The small molecule below binds the protein below.
Small molecule (SMILES): CC[C@@H](C)[C@@H](NC(=O)[C@@H](CC(N)=O)NC(=O)[C@@H](Cc1ccc(O)cc1)NC(=O)[C@@H](CS)NC(=O)[C@@H](C)NC(=O)[C@@H](Cc1c[nH]c2ccccc12)NC(=O)[C@@H](C)NC(=O)[C@@H](Cc1ccccc1)NC(=O)[C@@H](Cc1c[nH]c2ccccc12)NC(=O)[C@@H](C)NC(=O)[C@@H](CS)NC(=O)[C@@H](CC(=O)O)NC(=O)[C@@H](CCC(=O)O)NC(=O)[C@@H](Cc1c[nH]c2ccccc12)NC(=O)[C@H]1CCCN1)C(N)=O

Binding-site contacts:
Ligand atom CD1 contacts residue GLN82 of chain 1.A at 3.6 Å.
Ligand atom CA contacts residue WHL1 of chain 1.G at 3.5 Å.
Ligand atom CZ contacts residue WHL1 of chain 1.G at 3.7 Å.
Ligand atom O contacts residue LYS52 of chain 1.A at 2.8 Å (salt-bridge).
Ligand atom SG contacts residue WHL1 of chain 1.G at 1.7 Å.
Ligand atom CE1 contacts residue PHE17 of chain 1.A at 3.7 Å (hydrophobic).
Ligand atom CH2 contacts residue PHE78 of chain 1.A at 3.7 Å (hydrophobic).
Ligand atom CZ2 contacts residue ASN110 of chain 1.A at 3.1 Å.
Ligand atom CE2 contacts residue PHE78 of chain 1.A at 3.7 Å (hydrophobic).
Ligand atom CD1 contacts residue LYS75 of chain 1.A at 3.5 Å.
Ligand atom N contacts residue GLN54 of chain 1.A at 3.7 Å.
Ligand atom CG2 contacts residue LEU51 of chain 1.A at 3.6 Å (hydrophobic).
Ligand atom CB contacts residue WHL1 of chain 1.G at 3.6 Å.
Ligand atom CZ contacts residue ASN14 of chain 1.A at 3.5 Å.
Ligand atom CZ3 contacts residue PHE78 of chain 1.A at 3.7 Å (hydrophobic).
Ligand atom CE2 contacts residue ASN14 of chain 1.A at 3.6 Å.
Ligand atom CZ2 contacts residue PHE111 of chain 1.A at 3.4 Å (hydrophobic).
Ligand atom CD1 contacts residue ASP114 of chain 1.A at 3.6 Å.
Ligand atom CB contacts residue LEU48 of chain 1.A at 3.7 Å (hydrophobic).
Ligand atom O contacts residue PHE17 of chain 1.A at 3.6 Å.
Ligand atom O contacts residue LYS52 of chain 1.A at 2.9 Å (salt-bridge).
Ligand atom CZ contacts residue ASN45 of chain 1.A at 3.7 Å.
Ligand atom N contacts residue LEU51 of chain 1.A at 3.6 Å.
Ligand atom OD2 contacts residue ASN14 of chain 1.A at 3.3 Å (h-bond).
Ligand atom CB contacts residue WHL1 of chain 1.G at 2.7 Å.
Ligand atom OH contacts residue WHL1 of chain 1.G at 3.6 Å.
Ligand atom CD2 contacts residue PHE79 of chain 1.A at 3.8 Å (hydrophobic).
Ligand atom CH2 contacts residue ASN110 of chain 1.A at 3.3 Å.
Ligand atom CZ contacts residue TYR29 of chain 1.A at 3.3 Å (hydrophobic).
Ligand atom CH2 contacts residue GLN82 of chain 1.A at 3.5 Å.
Ligand atom NE1 contacts residue LYS75 of chain 1.A at 3.6 Å.
Ligand atom O contacts residue LEU48 of chain 1.A at 3.7 Å.
Ligand atom O contacts residue LYS52 of chain 1.A at 3.6 Å.
Ligand atom CZ2 contacts residue PHE78 of chain 1.A at 3.6 Å (hydrophobic).
Ligand atom CE2 contacts residue PHE111 of chain 1.A at 3.6 Å (hydrophobic).
Ligand atom CZ3 contacts residue PHE79 of chain 1.A at 3.7 Å (hydrophobic).
Ligand atom OD2 contacts residue ASN45 of chain 1.A at 3.2 Å (h-bond).
Ligand atom OE2 contacts residue PHE111 of chain 1.A at 3.7 Å.
Ligand atom CE3 contacts residue PHE79 of chain 1.A at 3.6 Å (hydrophobic).
Ligand atom CD1 contacts residue PHE17 of chain 1.A at 3.3 Å (hydrophobic).

Sequence of chain 1.A:
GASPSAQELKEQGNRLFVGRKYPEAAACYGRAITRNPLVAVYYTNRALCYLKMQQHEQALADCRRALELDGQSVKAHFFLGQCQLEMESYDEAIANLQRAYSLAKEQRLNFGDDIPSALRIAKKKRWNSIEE